Binding-site contacts:
Ligand atom C5 contacts residue ASN676 of chain 1.B at 3.7 Å.
Ligand atom O7 contacts residue ASN676 of chain 1.B at 4.5 Å.
Ligand atom O5 contacts residue ASN676 of chain 1.B at 2.4 Å (h-bond).
Ligand atom C7 contacts residue ASN676 of chain 1.B at 3.6 Å.
Ligand atom C8 contacts residue ASN676 of chain 1.B at 4.0 Å.
Ligand atom C2 contacts residue ASN676 of chain 1.B at 2.5 Å.
Ligand atom N2 contacts residue ASN676 of chain 1.B at 2.9 Å (h-bond).
Ligand atom C4 contacts residue ASN676 of chain 1.B at 4.3 Å.
Ligand atom C1 contacts residue ASN676 of chain 1.B at 1.4 Å.
Ligand atom C3 contacts residue ASN676 of chain 1.B at 3.8 Å.

A protein and the small-molecule ligand that binds it are described below.
Small molecule (SMILES): CC(=O)N[C@@H]1[C@@H](O)[C@H](O)[C@@H](CO)O[C@H]1O

Sequence of chain 1.B:
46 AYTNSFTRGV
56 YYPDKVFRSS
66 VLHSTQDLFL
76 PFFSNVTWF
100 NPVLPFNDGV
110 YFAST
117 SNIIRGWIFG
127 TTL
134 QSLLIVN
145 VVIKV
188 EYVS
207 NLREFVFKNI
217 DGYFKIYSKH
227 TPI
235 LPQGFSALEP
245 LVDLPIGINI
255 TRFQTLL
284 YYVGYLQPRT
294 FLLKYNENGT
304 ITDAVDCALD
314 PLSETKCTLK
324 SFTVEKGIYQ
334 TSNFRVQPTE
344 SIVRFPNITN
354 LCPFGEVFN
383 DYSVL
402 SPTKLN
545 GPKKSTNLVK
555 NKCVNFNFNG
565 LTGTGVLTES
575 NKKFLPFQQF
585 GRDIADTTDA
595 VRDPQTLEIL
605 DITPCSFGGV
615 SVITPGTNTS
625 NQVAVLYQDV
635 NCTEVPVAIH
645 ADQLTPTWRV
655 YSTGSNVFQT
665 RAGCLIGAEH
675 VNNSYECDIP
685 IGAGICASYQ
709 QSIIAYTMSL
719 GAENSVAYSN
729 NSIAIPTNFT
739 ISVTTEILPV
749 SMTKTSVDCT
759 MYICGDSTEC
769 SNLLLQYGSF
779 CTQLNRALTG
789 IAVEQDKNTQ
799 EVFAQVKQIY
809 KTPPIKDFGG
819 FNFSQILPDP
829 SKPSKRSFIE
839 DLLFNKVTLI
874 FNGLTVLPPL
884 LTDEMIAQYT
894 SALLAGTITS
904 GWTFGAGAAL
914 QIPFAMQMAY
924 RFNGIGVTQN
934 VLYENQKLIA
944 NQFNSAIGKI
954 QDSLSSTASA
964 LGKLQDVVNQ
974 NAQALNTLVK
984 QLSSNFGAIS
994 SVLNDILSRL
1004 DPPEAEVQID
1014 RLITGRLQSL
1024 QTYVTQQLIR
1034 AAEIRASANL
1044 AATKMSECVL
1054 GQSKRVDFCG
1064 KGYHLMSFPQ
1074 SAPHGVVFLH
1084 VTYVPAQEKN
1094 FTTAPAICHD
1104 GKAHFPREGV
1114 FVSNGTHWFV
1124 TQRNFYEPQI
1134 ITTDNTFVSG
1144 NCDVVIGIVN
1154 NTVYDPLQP